Sequence of chain 1.B:
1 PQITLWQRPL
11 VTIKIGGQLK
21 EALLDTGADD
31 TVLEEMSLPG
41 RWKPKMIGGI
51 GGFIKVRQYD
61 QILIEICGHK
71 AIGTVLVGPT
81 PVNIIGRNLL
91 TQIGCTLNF

Sequence of chain 1.A:
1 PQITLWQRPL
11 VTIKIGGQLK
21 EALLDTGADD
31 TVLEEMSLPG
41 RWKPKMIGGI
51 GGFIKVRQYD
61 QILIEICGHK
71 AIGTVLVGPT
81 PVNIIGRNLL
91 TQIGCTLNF

The small molecule below binds the protein below.
Small molecule (SMILES): NC(O)O[C@@H]1Cc2ccccc2[C@@H]1C1CN[C@@](Cc2ccccc2)(C[C@H](O)[C@H](Cc2ccccc2)NC(=O)OC2CCOC2)C1=O

Binding-site contacts:
Ligand atom C41 contacts residue VAL82 of chain 1.A at 3.6 Å (hydrophobic).
Ligand atom C16 contacts residue GLY49 of chain 1.A at 3.6 Å.
Ligand atom O03 contacts residue ILE50 of chain 1.A at 3.7 Å.
Ligand atom O2 contacts residue ARG8 of chain 1.B at 3.6 Å (salt-bridge).
Ligand atom C47 contacts residue ASP30 of chain 1.B at 3.5 Å.
Ligand atom C39 contacts residue GLY49 of chain 1.B at 3.7 Å.
Ligand atom C25 contacts residue ASP30 of chain 1.A at 3.7 Å.
Ligand atom C20 contacts residue GLY48 of chain 1.A at 3.2 Å.
Ligand atom C22 contacts residue GLY48 of chain 1.A at 3.3 Å.
Ligand atom NP4 contacts residue GLY27 of chain 1.B at 3.3 Å (h-bond).
Ligand atom O07 contacts residue GLY27 of chain 1.B at 3.6 Å.
Ligand atom O46 contacts residue ASP29 of chain 1.B at 3.6 Å (salt-bridge).
Ligand atom N29 contacts residue GLY27 of chain 1.A at 3.6 Å.
Ligand atom O2 contacts residue GLY27 of chain 1.A at 3.1 Å (h-bond).
Ligand atom C27 contacts residue ALA28 of chain 1.A at 3.5 Å (hydrophobic).
Ligand atom C30 contacts residue GLY27 of chain 1.A at 3.4 Å.
Ligand atom O18 contacts residue ILE50 of chain 1.A at 3.5 Å (h-bond).
Ligand atom C42 contacts residue VAL82 of chain 1.A at 3.8 Å (hydrophobic).
Ligand atom C09 contacts residue ASP25 of chain 1.B at 3.6 Å.
Ligand atom C30 contacts residue ALA28 of chain 1.A at 3.7 Å (hydrophobic).
Ligand atom O2 contacts residue ASP29 of chain 1.A at 3.1 Å.
Ligand atom C47 contacts residue VAL32 of chain 1.B at 3.4 Å (hydrophobic).
Ligand atom C10 contacts residue ILE84 of chain 1.B at 3.4 Å (hydrophobic).
Ligand atom O18 contacts residue GLY49 of chain 1.A at 3.2 Å.
Ligand atom N1 contacts residue ARG8 of chain 1.B at 3.5 Å (salt-bridge).
Ligand atom C42 contacts residue GLY27 of chain 1.B at 3.6 Å.
Ligand atom C15 contacts residue PRO81 of chain 1.B at 3.6 Å (hydrophobic).
Ligand atom C42 contacts residue LEU23 of chain 1.A at 3.7 Å (hydrophobic).
Ligand atom C10 contacts residue ASP25 of chain 1.B at 3.6 Å.
Ligand atom O03 contacts residue GLY49 of chain 1.B at 3.6 Å.
Ligand atom O07 contacts residue ASP25 of chain 1.A at 2.6 Å (salt-bridge).
Ligand atom C26 contacts residue VAL32 of chain 1.A at 3.1 Å (hydrophobic).
Ligand atom C36 contacts residue ASP25 of chain 1.A at 3.6 Å.
Ligand atom O07 contacts residue ASP25 of chain 1.B at 2.6 Å (salt-bridge).
Ligand atom C06 contacts residue ASP25 of chain 1.A at 3.2 Å.
Ligand atom C26 contacts residue ALA28 of chain 1.A at 3.6 Å (hydrophobic).
Ligand atom O46 contacts residue ASP30 of chain 1.B at 3.2 Å (salt-bridge).
Ligand atom C25 contacts residue VAL32 of chain 1.A at 3.2 Å (hydrophobic).
Ligand atom N29 contacts residue ASP25 of chain 1.B at 3.1 Å (salt-bridge).
Ligand atom C13 contacts residue VAL82 of chain 1.B at 3.7 Å (hydrophobic).